Sequence of chain 1.A:
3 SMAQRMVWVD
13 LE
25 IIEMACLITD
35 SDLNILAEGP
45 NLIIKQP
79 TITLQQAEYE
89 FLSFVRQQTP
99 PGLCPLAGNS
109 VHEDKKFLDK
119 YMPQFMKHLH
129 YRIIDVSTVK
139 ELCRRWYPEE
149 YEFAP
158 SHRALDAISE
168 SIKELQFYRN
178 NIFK

This protein binds this small molecule.
Small molecule (SMILES): Cc1cn([C@H]2C[C@H](O[P](=O)(O)OC[C@H]3O[C@@H](n4cc(C)c(=O)[nH]c4=O)C[C@@H]3O[P](=O)(O)OC[C@H]3O[C@@H](n4cc(C)c(=O)[nH]c4=O)C[C@@H]3O[P](=O)(O)OC[C@H]3O[C@@H](n4cc(C)c(=O)[nH]c4=O)C[C@@H]3O)[C@@H](CO[P](=O)(O)O[C@H]3C[C@H](n4cc(C)c(=O)[nH]c4=O)O[C@@H]3CO[P](=O)(O)O[C@H]3C[C@H](n4cc(C)c(=O)[nH]c4=O)O[C@@H]3CO[P](=O)(O)O[C@H]3C[C@H](n4cc(C)c(=O)[nH]c4=O)O[C@@H]3COP(=O)=O)O2)c(=O)[nH]c1=O

Binding-site contacts:
Ligand atom O4' contacts residue SER108 of chain 1.B at 3.6 Å.
Ligand atom C7 contacts residue TRP61 of chain 1.B at 3.6 Å (hydrophobic).
Ligand atom C4' contacts residue ALA152 of chain 1.B at 3.4 Å (hydrophobic).
Ligand atom P contacts residue TYR129 of chain 1.A at 3.2 Å.
Ligand atom O4' contacts residue TYR129 of chain 1.A at 3.5 Å.
Ligand atom O2 contacts residue LYS155 of chain 1.B at 3.5 Å (salt-bridge).
Ligand atom OP2 contacts residue LYS155 of chain 1.B at 3.2 Å.
Ligand atom C5' contacts residue TYR129 of chain 1.A at 3.4 Å (hydrophobic).
Ligand atom OP1 contacts residue ARG130 of chain 1.A at 3.0 Å (salt-bridge).
Ligand atom O2 contacts residue CYS62 of chain 1.B at 3.5 Å (h-bond).
Ligand atom C7 contacts residue CIT1 of chain 1.D at 3.2 Å.
Ligand atom O3' contacts residue GLU14 of chain 1.B at 2.7 Å (salt-bridge).
Ligand atom OP1 contacts residue LYS155 of chain 1.B at 2.7 Å (salt-bridge).
Ligand atom C4' contacts residue TYR129 of chain 1.A at 3.5 Å (hydrophobic).
Ligand atom OP1 contacts residue MG1 of chain 1.E at 2.7 Å.
Ligand atom C2' contacts residue MET15 of chain 1.B at 3.6 Å (hydrophobic).
Ligand atom N3 contacts residue LYS155 of chain 1.B at 3.2 Å (salt-bridge).
Ligand atom C4 contacts residue LEU18 of chain 1.B at 3.5 Å (hydrophobic).
Ligand atom O2 contacts residue PHE174 of chain 1.B at 3.4 Å.
Ligand atom O4 contacts residue CIT1 of chain 1.D at 3.6 Å (h-bond).
Ligand atom O2 contacts residue GLU111 of chain 1.B at 3.5 Å (salt-bridge).
Ligand atom O3' contacts residue TYR129 of chain 1.A at 2.6 Å (h-bond).
Ligand atom C5 contacts residue PHE151 of chain 1.B at 3.5 Å (hydrophobic).
Ligand atom OP1 contacts residue TYR129 of chain 1.A at 2.7 Å (h-bond).
Ligand atom C5' contacts residue LEU13 of chain 1.B at 3.6 Å (hydrophobic).
Ligand atom N1 contacts residue LYS155 of chain 1.B at 3.5 Å (salt-bridge).
Ligand atom O3' contacts residue HIS66 of chain 1.B at 3.2 Å (h-bond).
Ligand atom N3 contacts residue TYR129 of chain 1.A at 3.5 Å.
Ligand atom C3' contacts residue TYR129 of chain 1.A at 3.5 Å (hydrophobic).
Ligand atom OP1 contacts residue MG1 of chain 1.F at 3.0 Å.
Ligand atom C2 contacts residue LYS155 of chain 1.B at 3.2 Å.
Ligand atom OP2 contacts residue ARG130 of chain 1.A at 3.1 Å (salt-bridge).
Ligand atom C7 contacts residue HIS65 of chain 1.B at 3.1 Å.
Ligand atom OP1 contacts residue LYS154 of chain 1.B at 2.6 Å (salt-bridge).
Ligand atom O3' contacts residue MET15 of chain 1.B at 3.1 Å (h-bond).
Ligand atom C4 contacts residue TYR129 of chain 1.A at 3.6 Å (hydrophobic).
Ligand atom C3' contacts residue GLU14 of chain 1.B at 3.5 Å.
Ligand atom C7 contacts residue PHE151 of chain 1.B at 3.6 Å (hydrophobic).
Ligand atom O4 contacts residue TRP61 of chain 1.B at 3.6 Å (h-bond).
Ligand atom C5' contacts residue PHE151 of chain 1.B at 3.4 Å (hydrophobic).

Sequence of chain 1.B:
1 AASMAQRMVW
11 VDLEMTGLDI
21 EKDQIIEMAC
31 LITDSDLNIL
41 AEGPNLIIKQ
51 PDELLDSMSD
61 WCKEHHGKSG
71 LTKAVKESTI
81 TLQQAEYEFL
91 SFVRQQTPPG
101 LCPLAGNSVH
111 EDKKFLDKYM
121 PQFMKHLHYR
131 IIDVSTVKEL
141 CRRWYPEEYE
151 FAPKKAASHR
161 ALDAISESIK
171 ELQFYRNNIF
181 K